A protein and the small-molecule ligand that binds it are described below.
Small molecule (SMILES): CC(=O)N[C@@H]1[C@@H](O)[C@H](O)[C@@H](CO)O[C@H]1O

Sequence of chain 12.H:
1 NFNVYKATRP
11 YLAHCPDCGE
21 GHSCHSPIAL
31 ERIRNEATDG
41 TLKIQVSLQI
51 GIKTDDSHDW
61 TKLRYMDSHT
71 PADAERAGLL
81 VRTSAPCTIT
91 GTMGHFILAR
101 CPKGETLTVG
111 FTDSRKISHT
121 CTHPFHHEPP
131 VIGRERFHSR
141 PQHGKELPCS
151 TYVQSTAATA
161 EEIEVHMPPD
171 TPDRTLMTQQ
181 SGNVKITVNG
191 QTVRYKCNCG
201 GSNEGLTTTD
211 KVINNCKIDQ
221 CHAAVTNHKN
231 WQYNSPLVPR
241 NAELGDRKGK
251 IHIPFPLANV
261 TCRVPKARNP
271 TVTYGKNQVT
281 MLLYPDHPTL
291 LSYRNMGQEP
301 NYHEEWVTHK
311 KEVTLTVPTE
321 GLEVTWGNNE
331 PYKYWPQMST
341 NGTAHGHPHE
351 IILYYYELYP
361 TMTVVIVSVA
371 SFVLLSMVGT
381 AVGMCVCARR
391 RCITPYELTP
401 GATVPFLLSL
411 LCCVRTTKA

Sequence of chain 12.G:
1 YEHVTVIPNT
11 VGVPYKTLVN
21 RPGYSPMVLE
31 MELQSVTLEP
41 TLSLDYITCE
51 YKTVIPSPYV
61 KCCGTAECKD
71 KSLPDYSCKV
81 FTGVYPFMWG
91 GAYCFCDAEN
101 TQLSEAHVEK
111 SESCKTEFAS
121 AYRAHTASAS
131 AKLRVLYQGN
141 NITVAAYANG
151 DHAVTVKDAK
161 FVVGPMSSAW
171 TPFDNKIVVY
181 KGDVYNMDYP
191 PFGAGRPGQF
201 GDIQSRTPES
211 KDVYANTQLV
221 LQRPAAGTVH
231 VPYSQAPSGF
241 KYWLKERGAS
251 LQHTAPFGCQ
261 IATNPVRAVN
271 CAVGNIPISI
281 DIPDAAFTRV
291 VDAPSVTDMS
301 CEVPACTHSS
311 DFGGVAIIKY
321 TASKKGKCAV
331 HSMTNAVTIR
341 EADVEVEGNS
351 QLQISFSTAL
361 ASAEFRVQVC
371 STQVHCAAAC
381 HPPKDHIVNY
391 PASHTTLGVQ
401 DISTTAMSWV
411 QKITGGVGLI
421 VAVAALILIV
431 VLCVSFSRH

Binding-site contacts:
Ligand atom C6 contacts residue LYS115 of chain 12.G at 4.1 Å.
Ligand atom C1 contacts residue ASN259 of chain 12.H at 1.4 Å.
Ligand atom O7 contacts residue LYS181 of chain 12.G at 4.2 Å.
Ligand atom C2 contacts residue ASN259 of chain 12.H at 2.4 Å.
Ligand atom C3 contacts residue ASN259 of chain 12.H at 3.8 Å.
Ligand atom O6 contacts residue THR116 of chain 12.G at 3.3 Å.
Ligand atom C7 contacts residue ASN259 of chain 12.H at 3.1 Å.
Ligand atom C5 contacts residue ASN259 of chain 12.H at 3.6 Å.
Ligand atom C6 contacts residue THR116 of chain 12.G at 3.8 Å.
Ligand atom O5 contacts residue ASN259 of chain 12.H at 2.3 Å (h-bond).
Ligand atom C5 contacts residue THR116 of chain 12.G at 4.5 Å.
Ligand atom O6 contacts residue LYS115 of chain 12.G at 4.2 Å.
Ligand atom O5 contacts residue THR116 of chain 12.G at 3.9 Å.
Ligand atom O7 contacts residue ASN259 of chain 12.H at 2.9 Å (h-bond).
Ligand atom C8 contacts residue ASN259 of chain 12.H at 4.4 Å.
Ligand atom N2 contacts residue ASN259 of chain 12.H at 2.9 Å (h-bond).
Ligand atom C4 contacts residue ASN259 of chain 12.H at 4.2 Å.